This protein binds this small molecule.
Small molecule (SMILES): C=CC(=O)Nc1ccc2c(Nc3cc[nH]n3)nc(-c3ccccc3)nc2c1

Sequence of chain 1.A:
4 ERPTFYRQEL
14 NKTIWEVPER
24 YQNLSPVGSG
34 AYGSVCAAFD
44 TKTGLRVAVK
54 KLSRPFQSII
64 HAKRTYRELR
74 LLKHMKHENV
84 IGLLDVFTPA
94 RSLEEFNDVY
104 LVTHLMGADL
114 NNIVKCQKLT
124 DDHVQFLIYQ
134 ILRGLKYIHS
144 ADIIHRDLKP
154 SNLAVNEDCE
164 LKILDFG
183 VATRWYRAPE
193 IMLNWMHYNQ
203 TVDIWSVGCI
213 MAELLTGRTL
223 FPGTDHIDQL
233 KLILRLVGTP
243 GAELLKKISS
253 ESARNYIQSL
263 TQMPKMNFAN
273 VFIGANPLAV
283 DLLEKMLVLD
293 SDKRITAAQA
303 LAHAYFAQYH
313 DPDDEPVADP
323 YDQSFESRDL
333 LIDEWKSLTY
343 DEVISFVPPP

Binding-site contacts:
Ligand atom C4 contacts residue LYS53 of chain 1.A at 3.6 Å.
Ligand atom CAD contacts residue THR106 of chain 1.A at 3.6 Å.
Ligand atom CAV contacts residue PHE169 of chain 1.A at 3.8 Å (hydrophobic).
Ligand atom CAW contacts residue LYS53 of chain 1.A at 3.8 Å.
Ligand atom C5 contacts residue PHE169 of chain 1.A at 3.2 Å (hydrophobic).
Ligand atom CAE contacts residue LEU104 of chain 1.A at 3.5 Å (hydrophobic).
Ligand atom CAF contacts residue LEU75 of chain 1.A at 3.9 Å (hydrophobic).
Ligand atom CAI contacts residue LYS53 of chain 1.A at 3.4 Å.
Ligand atom N1 contacts residue VAL38 of chain 1.A at 3.7 Å.
Ligand atom NAQ contacts residue TYR35 of chain 1.A at 3.5 Å.
Ligand atom CAD contacts residue LEU104 of chain 1.A at 3.7 Å (hydrophobic).
Ligand atom C6 contacts residue PHE169 of chain 1.A at 3.2 Å (hydrophobic).
Ligand atom CAK contacts residue PHE169 of chain 1.A at 3.7 Å (hydrophobic).
Ligand atom C6 contacts residue VAL38 of chain 1.A at 3.7 Å (hydrophobic).
Ligand atom NAN contacts residue PHE169 of chain 1.A at 3.7 Å.
Ligand atom CAE contacts residue ALA51 of chain 1.A at 3.6 Å (hydrophobic).
Ligand atom CAM contacts residue TYR35 of chain 1.A at 3.9 Å (hydrophobic).
Ligand atom NAN contacts residue MET109 of chain 1.A at 3.9 Å.
Ligand atom CAE contacts residue LYS53 of chain 1.A at 3.9 Å.
Ligand atom CAM contacts residue LYS53 of chain 1.A at 3.5 Å.
Ligand atom N3 contacts residue PHE169 of chain 1.A at 3.6 Å.
Ligand atom NAS contacts residue MET109 of chain 1.A at 3.7 Å.
Ligand atom CAU contacts residue TYR35 of chain 1.A at 3.7 Å (hydrophobic).
Ligand atom CAM contacts residue PHE169 of chain 1.A at 3.6 Å (hydrophobic).
Ligand atom CAL contacts residue TYR35 of chain 1.A at 3.8 Å (hydrophobic).
Ligand atom CAT contacts residue TYR35 of chain 1.A at 3.7 Å (hydrophobic).
Ligand atom NAR contacts residue PHE169 of chain 1.A at 3.5 Å.
Ligand atom CAH contacts residue LYS53 of chain 1.A at 3.6 Å.
Ligand atom NAQ contacts residue PHE169 of chain 1.A at 3.9 Å.
Ligand atom NAS contacts residue ALA51 of chain 1.A at 3.8 Å.
Ligand atom CAE contacts residue THR106 of chain 1.A at 3.5 Å.
Ligand atom C4 contacts residue PHE169 of chain 1.A at 3.5 Å (hydrophobic).
Ligand atom C2 contacts residue LYS53 of chain 1.A at 3.7 Å.
Ligand atom N3 contacts residue LYS53 of chain 1.A at 2.9 Å (salt-bridge).
Ligand atom CAI contacts residue PHE169 of chain 1.A at 3.8 Å (hydrophobic).
Ligand atom N1 contacts residue PHE169 of chain 1.A at 3.4 Å.
Ligand atom C2 contacts residue PHE169 of chain 1.A at 3.5 Å (hydrophobic).
Ligand atom CAK contacts residue TYR35 of chain 1.A at 3.6 Å (hydrophobic).
Ligand atom CAL contacts residue PHE169 of chain 1.A at 3.5 Å (hydrophobic).
Ligand atom CAU contacts residue PHE169 of chain 1.A at 3.5 Å (hydrophobic).